This protein binds this small molecule.
Small molecule (SMILES): Nc1ncnc2c1ncn2[C@@H]1O[C@H](COP(=O)(O)OP(=O)(O)OP(O)(O)=S)[C@@H](O)[C@H]1O

Sequence of chain 1.C:
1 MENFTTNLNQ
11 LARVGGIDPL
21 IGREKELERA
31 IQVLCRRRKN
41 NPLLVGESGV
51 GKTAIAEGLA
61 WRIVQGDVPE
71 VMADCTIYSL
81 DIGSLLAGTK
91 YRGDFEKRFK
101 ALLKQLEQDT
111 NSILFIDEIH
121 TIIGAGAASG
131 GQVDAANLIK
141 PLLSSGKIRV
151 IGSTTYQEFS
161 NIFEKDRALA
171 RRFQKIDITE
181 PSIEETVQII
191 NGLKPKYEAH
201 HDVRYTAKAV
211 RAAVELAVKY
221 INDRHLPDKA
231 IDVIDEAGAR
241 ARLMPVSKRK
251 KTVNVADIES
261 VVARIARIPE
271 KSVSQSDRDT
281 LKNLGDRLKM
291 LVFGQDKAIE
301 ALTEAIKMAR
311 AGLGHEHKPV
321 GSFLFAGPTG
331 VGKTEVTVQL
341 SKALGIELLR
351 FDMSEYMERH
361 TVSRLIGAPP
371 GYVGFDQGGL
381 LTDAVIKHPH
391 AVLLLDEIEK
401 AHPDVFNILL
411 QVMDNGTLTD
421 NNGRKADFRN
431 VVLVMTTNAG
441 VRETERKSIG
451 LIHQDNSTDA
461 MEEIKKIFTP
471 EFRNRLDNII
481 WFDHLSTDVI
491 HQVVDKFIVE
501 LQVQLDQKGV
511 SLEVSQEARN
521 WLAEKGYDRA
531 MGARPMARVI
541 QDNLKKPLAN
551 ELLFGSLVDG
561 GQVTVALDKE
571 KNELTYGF

Binding-site contacts:
Ligand atom PA contacts residue GLY51 of chain 1.D at 3.3 Å.
Ligand atom O2B contacts residue THR53 of chain 1.D at 2.7 Å (h-bond).
Ligand atom N1 contacts residue ILE21 of chain 1.D at 3.0 Å (h-bond).
Ligand atom N9 contacts residue ALA54 of chain 1.D at 3.4 Å.
Ligand atom N1 contacts residue ILE189 of chain 1.D at 3.6 Å.
Ligand atom O1A contacts residue GLY49 of chain 1.D at 3.2 Å.
Ligand atom S1G contacts residue SER48 of chain 1.D at 3.3 Å.
Ligand atom N6 contacts residue ARG23 of chain 1.D at 3.8 Å.
Ligand atom C2 contacts residue ILE189 of chain 1.D at 3.8 Å (hydrophobic).
Ligand atom O1A contacts residue GLY51 of chain 1.D at 2.8 Å (h-bond).
Ligand atom C8 contacts residue GLY51 of chain 1.D at 3.8 Å.
Ligand atom O4' contacts residue ALA54 of chain 1.D at 3.7 Å.
Ligand atom C2 contacts residue LEU20 of chain 1.D at 3.8 Å (hydrophobic).
Ligand atom N1 contacts residue LEU20 of chain 1.D at 3.7 Å.
Ligand atom O2B contacts residue LYS52 of chain 1.D at 3.1 Å.
Ligand atom N6 contacts residue ILE189 of chain 1.D at 3.5 Å.
Ligand atom C8 contacts residue ALA54 of chain 1.D at 3.3 Å (hydrophobic).
Ligand atom N3 contacts residue PRO19 of chain 1.D at 3.6 Å.
Ligand atom O5' contacts residue GLY49 of chain 1.D at 3.5 Å.
Ligand atom O3A contacts residue GLY51 of chain 1.D at 3.8 Å.
Ligand atom O3B contacts residue GLY49 of chain 1.D at 3.7 Å.
Ligand atom S1G contacts residue GLY49 of chain 1.D at 3.3 Å (h-bond).
Ligand atom O5' contacts residue ARG171 of chain 1.C at 3.6 Å (salt-bridge).
Ligand atom N6 contacts residue ILE21 of chain 1.D at 2.9 Å (h-bond).
Ligand atom O2G contacts residue LYS52 of chain 1.D at 2.7 Å (salt-bridge).
Ligand atom C2 contacts residue PRO19 of chain 1.D at 3.1 Å (hydrophobic).
Ligand atom O3G contacts residue ARG171 of chain 1.C at 3.4 Å (salt-bridge).
Ligand atom O3B contacts residue ARG171 of chain 1.C at 3.6 Å.
Ligand atom C5' contacts residue GLY49 of chain 1.D at 3.5 Å.
Ligand atom C6 contacts residue ILE21 of chain 1.D at 3.7 Å (hydrophobic).
Ligand atom O3G contacts residue ARG172 of chain 1.C at 2.8 Å (salt-bridge).
Ligand atom C2 contacts residue ILE21 of chain 1.D at 3.7 Å (hydrophobic).
Ligand atom O2' contacts residue LEU193 of chain 1.D at 3.2 Å.
Ligand atom C1' contacts residue ALA54 of chain 1.D at 3.7 Å (hydrophobic).
Ligand atom PB contacts residue THR53 of chain 1.D at 3.6 Å.
Ligand atom O2A contacts residue GLY51 of chain 1.D at 2.6 Å (h-bond).
Ligand atom O1B contacts residue THR53 of chain 1.D at 3.2 Å (h-bond).
Ligand atom S1G contacts residue ARG171 of chain 1.C at 3.8 Å.
Ligand atom O2A contacts residue ALA54 of chain 1.D at 3.2 Å.
Ligand atom O1A contacts residue VAL50 of chain 1.D at 3.0 Å (h-bond).

Sequence of chain 1.D:
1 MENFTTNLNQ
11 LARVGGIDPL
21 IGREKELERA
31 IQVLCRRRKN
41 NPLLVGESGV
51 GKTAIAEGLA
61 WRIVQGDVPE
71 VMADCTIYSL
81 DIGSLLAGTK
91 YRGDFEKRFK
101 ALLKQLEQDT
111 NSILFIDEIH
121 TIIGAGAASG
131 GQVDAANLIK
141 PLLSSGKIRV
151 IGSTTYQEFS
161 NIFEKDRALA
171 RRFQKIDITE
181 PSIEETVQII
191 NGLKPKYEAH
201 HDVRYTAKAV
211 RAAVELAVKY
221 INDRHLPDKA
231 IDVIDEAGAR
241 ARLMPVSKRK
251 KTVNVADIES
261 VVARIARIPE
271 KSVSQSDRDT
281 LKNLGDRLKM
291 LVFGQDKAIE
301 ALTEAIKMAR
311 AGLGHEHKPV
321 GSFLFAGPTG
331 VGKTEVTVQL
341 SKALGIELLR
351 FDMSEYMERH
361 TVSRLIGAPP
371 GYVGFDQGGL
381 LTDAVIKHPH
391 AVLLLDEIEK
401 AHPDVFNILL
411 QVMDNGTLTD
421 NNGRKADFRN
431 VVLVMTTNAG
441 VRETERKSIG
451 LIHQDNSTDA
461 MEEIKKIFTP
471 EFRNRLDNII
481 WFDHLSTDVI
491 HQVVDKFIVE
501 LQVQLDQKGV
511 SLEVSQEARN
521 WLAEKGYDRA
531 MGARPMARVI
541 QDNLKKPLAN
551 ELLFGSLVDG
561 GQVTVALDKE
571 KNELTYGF